A protein and the small-molecule ligand that binds it are described below.
Small molecule (SMILES): O=C(O)c1cccc(CS(=O)(=O)NCB(O)OP(=O)(O)O)c1

Sequence of chain 1.B:
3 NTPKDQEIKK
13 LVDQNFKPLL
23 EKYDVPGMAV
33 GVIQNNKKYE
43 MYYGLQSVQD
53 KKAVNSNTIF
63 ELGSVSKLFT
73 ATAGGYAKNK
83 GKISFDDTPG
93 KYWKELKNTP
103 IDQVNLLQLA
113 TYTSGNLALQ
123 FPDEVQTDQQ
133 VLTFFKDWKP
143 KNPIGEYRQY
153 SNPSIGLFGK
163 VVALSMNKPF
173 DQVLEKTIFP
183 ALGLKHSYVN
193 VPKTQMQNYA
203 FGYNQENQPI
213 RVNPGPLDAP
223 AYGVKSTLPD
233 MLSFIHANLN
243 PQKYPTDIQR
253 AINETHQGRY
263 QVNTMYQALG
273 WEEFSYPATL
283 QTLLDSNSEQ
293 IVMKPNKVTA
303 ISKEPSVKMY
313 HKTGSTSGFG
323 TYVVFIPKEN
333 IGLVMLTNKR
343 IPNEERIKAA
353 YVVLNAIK

Binding-site contacts:
Ligand atom O23 contacts residue TYR152 of chain 1.B at 2.6 Å (h-bond).
Ligand atom N19 contacts residue SER317 of chain 1.B at 3.5 Å (h-bond).
Ligand atom C7 contacts residue VAL214 of chain 1.B at 3.7 Å (hydrophobic).
Ligand atom O8 contacts residue VAL214 of chain 1.B at 3.8 Å.
Ligand atom O24 contacts residue GLY65 of chain 1.B at 3.7 Å.
Ligand atom O9 contacts residue THR318 of chain 1.B at 3.5 Å.
Ligand atom C4 contacts residue TYR224 of chain 1.B at 3.9 Å (hydrophobic).
Ligand atom C6 contacts residue VAL214 of chain 1.B at 4.0 Å (hydrophobic).
Ligand atom O2 contacts residue THR315 of chain 1.B at 2.7 Å (h-bond).
Ligand atom S14 contacts residue SER317 of chain 1.B at 3.8 Å.
Ligand atom O3 contacts residue THR315 of chain 1.B at 4.0 Å.
Ligand atom C2 contacts residue TYR224 of chain 1.B at 3.5 Å (hydrophobic).
Ligand atom O2 contacts residue SER317 of chain 1.B at 3.7 Å.
Ligand atom O15 contacts residue SER317 of chain 1.B at 3.9 Å.
Ligand atom C3 contacts residue GLN122 of chain 1.B at 3.8 Å.
Ligand atom N19 contacts residue SER66 of chain 1.B at 3.6 Å.
Ligand atom C1 contacts residue TYR224 of chain 1.B at 4.0 Å (hydrophobic).
Ligand atom C21 contacts residue LYS69 of chain 1.B at 3.9 Å.
Ligand atom B22 contacts residue TYR152 of chain 1.B at 3.4 Å.
Ligand atom O4 contacts residue SER317 of chain 1.B at 3.8 Å.
Ligand atom C13 contacts residue SER317 of chain 1.B at 3.4 Å.
Ligand atom O23 contacts residue SER66 of chain 1.B at 2.2 Å (h-bond).
Ligand atom P1 contacts residue TYR152 of chain 1.B at 3.7 Å.
Ligand atom O16 contacts residue GLN122 of chain 1.B at 2.9 Å (h-bond).
Ligand atom O16 contacts residue ASN154 of chain 1.B at 2.9 Å (h-bond).
Ligand atom O3 contacts residue TYR152 of chain 1.B at 3.3 Å.
Ligand atom C3 contacts residue TYR224 of chain 1.B at 3.5 Å (hydrophobic).
Ligand atom O24 contacts residue GLY316 of chain 1.B at 3.5 Å.
Ligand atom C21 contacts residue SER66 of chain 1.B at 2.4 Å.
Ligand atom O24 contacts residue SER317 of chain 1.B at 2.8 Å (h-bond).
Ligand atom O2 contacts residue GLY316 of chain 1.B at 3.4 Å.
Ligand atom O24 contacts residue SER66 of chain 1.B at 2.4 Å (h-bond).
Ligand atom P1 contacts residue THR315 of chain 1.B at 3.9 Å.
Ligand atom O9 contacts residue SER319 of chain 1.B at 2.8 Å (h-bond).
Ligand atom C7 contacts residue ASN215 of chain 1.B at 3.8 Å.
Ligand atom O8 contacts residue ASN215 of chain 1.B at 3.0 Å (h-bond).
Ligand atom C13 contacts residue TYR224 of chain 1.B at 3.8 Å (hydrophobic).
Ligand atom B22 contacts residue SER66 of chain 1.B at 1.5 Å.
Ligand atom P1 contacts residue SER66 of chain 1.B at 3.6 Å.
Ligand atom O9 contacts residue VAL214 of chain 1.B at 3.7 Å.